The small molecule below binds the protein below.
Small molecule (SMILES): O=Cc1ccc(O)cc1

Sequence of chain 1.B:
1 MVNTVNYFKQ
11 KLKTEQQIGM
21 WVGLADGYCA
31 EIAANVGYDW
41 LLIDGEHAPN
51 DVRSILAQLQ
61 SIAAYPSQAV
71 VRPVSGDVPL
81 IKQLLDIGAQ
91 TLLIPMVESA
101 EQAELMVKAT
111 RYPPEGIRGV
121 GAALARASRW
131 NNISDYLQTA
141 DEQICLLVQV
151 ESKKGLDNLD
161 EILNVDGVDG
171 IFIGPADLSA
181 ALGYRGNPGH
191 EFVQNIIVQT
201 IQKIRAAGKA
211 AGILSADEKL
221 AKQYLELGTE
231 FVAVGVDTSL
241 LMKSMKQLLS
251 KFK

Binding-site contacts:
Ligand atom C2 contacts residue PYR1 of chain 1.H at 4.3 Å.
Ligand atom C4 contacts residue LEU214 of chain 1.B at 4.0 Å (hydrophobic).
Ligand atom O4 contacts residue LEU214 of chain 1.B at 4.4 Å.
Ligand atom C1' contacts residue HIS47 of chain 1.B at 3.9 Å.
Ligand atom C1 contacts residue LEU214 of chain 1.B at 4.5 Å (hydrophobic).
Ligand atom O1' contacts residue PYR1 of chain 1.H at 2.9 Å (h-bond).
Ligand atom C4 contacts residue ALA123 of chain 1.C at 3.4 Å (hydrophobic).
Ligand atom C1 contacts residue PYR1 of chain 1.H at 4.1 Å.
Ligand atom C1 contacts residue GLY121 of chain 1.C at 4.0 Å.
Ligand atom C1' contacts residue VAL120 of chain 1.C at 3.7 Å (hydrophobic).
Ligand atom C1 contacts residue VAL120 of chain 1.C at 4.3 Å (hydrophobic).
Ligand atom C2 contacts residue ALA176 of chain 1.B at 3.9 Å (hydrophobic).
Ligand atom O1' contacts residue TRP21 of chain 1.B at 4.3 Å.
Ligand atom C4 contacts residue VAL236 of chain 1.B at 4.4 Å (hydrophobic).
Ligand atom C1' contacts residue ARG72 of chain 1.B at 3.4 Å.
Ligand atom C1' contacts residue GLY121 of chain 1.C at 3.7 Å.
Ligand atom C5 contacts residue ALA123 of chain 1.C at 4.2 Å (hydrophobic).
Ligand atom C6 contacts residue TRP21 of chain 1.B at 4.1 Å (hydrophobic).
Ligand atom C2 contacts residue GLY121 of chain 1.C at 3.7 Å.
Ligand atom O4 contacts residue ALA123 of chain 1.C at 3.0 Å.
Ligand atom C1 contacts residue LEU124 of chain 1.C at 4.1 Å (hydrophobic).
Ligand atom O1' contacts residue ARG72 of chain 1.B at 2.5 Å (salt-bridge).
Ligand atom C6 contacts residue PYR1 of chain 1.H at 4.3 Å.
Ligand atom C1' contacts residue LEU124 of chain 1.C at 4.2 Å (hydrophobic).
Ligand atom O4 contacts residue VAL236 of chain 1.B at 4.0 Å.
Ligand atom C5 contacts residue LEU124 of chain 1.C at 4.0 Å (hydrophobic).
Ligand atom C1' contacts residue PYR1 of chain 1.H at 3.6 Å.
Ligand atom O1' contacts residue HIS47 of chain 1.B at 3.9 Å.
Ligand atom C5 contacts residue LEU214 of chain 1.B at 3.3 Å (hydrophobic).
Ligand atom C2 contacts residue VAL120 of chain 1.C at 4.0 Å (hydrophobic).
Ligand atom C6 contacts residue LEU214 of chain 1.B at 3.6 Å (hydrophobic).
Ligand atom O1' contacts residue VAL120 of chain 1.C at 4.4 Å.
Ligand atom C3 contacts residue ALA176 of chain 1.B at 4.3 Å (hydrophobic).
Ligand atom C3 contacts residue ALA123 of chain 1.C at 3.8 Å (hydrophobic).
Ligand atom C6 contacts residue LEU124 of chain 1.C at 3.4 Å (hydrophobic).
Ligand atom O1' contacts residue ZN1 of chain 1.J at 4.1 Å.
Ligand atom C5 contacts residue VAL236 of chain 1.B at 3.8 Å (hydrophobic).

Sequence of chain 1.C:
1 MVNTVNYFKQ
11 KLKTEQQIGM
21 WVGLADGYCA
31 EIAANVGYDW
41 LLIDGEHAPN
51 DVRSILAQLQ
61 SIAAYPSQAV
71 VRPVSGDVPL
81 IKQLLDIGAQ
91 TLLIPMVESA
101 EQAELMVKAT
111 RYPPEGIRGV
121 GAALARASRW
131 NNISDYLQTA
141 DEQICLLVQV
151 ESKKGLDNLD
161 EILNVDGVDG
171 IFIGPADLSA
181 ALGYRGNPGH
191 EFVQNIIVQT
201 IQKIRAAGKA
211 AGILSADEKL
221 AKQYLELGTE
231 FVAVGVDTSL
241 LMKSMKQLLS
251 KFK